Sequence of chain 1.A:
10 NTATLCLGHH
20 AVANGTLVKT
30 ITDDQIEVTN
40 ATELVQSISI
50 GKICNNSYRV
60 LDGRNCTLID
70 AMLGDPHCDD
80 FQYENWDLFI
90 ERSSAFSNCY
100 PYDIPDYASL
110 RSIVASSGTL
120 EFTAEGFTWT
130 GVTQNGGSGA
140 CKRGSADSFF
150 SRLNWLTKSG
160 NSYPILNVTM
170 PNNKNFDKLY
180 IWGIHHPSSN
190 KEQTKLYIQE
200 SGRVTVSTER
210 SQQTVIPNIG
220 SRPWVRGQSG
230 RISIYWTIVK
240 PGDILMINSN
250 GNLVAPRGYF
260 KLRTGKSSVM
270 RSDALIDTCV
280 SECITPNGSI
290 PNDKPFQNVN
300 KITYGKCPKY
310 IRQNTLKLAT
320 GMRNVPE

Sequence of chain 1.C:
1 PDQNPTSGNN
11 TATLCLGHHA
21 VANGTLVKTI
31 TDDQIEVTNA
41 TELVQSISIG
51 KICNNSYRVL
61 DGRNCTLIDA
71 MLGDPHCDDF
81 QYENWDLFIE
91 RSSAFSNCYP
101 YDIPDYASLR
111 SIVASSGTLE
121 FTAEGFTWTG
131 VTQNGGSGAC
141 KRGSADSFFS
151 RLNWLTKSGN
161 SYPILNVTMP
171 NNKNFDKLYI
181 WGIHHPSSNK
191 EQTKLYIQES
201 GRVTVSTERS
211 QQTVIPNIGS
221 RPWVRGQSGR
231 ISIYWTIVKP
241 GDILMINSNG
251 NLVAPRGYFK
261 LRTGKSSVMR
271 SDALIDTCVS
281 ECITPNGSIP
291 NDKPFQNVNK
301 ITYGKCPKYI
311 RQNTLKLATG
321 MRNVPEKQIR

Binding-site contacts:
Ligand atom C6 contacts residue TRP223 of chain 1.C at 4.3 Å (hydrophobic).
Ligand atom C6 contacts residue THR168 of chain 1.A at 3.5 Å.
Ligand atom C2 contacts residue TRP223 of chain 1.C at 3.9 Å (hydrophobic).
Ligand atom O7 contacts residue PRO222 of chain 1.C at 3.7 Å.
Ligand atom C5 contacts residue THR168 of chain 1.A at 4.5 Å.
Ligand atom O7 contacts residue ASN166 of chain 1.A at 3.2 Å (h-bond).
Ligand atom C1 contacts residue SER220 of chain 1.C at 3.7 Å.
Ligand atom C3 contacts residue ASN166 of chain 1.A at 4.0 Å.
Ligand atom C5 contacts residue ASN166 of chain 1.A at 3.7 Å.
Ligand atom C8 contacts residue SER220 of chain 1.C at 4.0 Å.
Ligand atom N2 contacts residue SER220 of chain 1.C at 3.6 Å (h-bond).
Ligand atom C1 contacts residue TRP223 of chain 1.C at 4.0 Å (hydrophobic).
Ligand atom O5 contacts residue ASN166 of chain 1.A at 2.4 Å (h-bond).
Ligand atom C8 contacts residue ILE243 of chain 1.A at 3.7 Å (hydrophobic).
Ligand atom N2 contacts residue ASN166 of chain 1.A at 3.1 Å (h-bond).
Ligand atom C7 contacts residue SER220 of chain 1.C at 4.2 Å.
Ligand atom C8 contacts residue MET245 of chain 1.A at 4.4 Å (hydrophobic).
Ligand atom O3 contacts residue TRP223 of chain 1.C at 3.7 Å.
Ligand atom C5 contacts residue TRP223 of chain 1.C at 4.4 Å (hydrophobic).
Ligand atom C1 contacts residue TRP223 of chain 1.C at 4.1 Å (hydrophobic).
Ligand atom C4 contacts residue TRP223 of chain 1.C at 3.9 Å (hydrophobic).
Ligand atom O7 contacts residue MET245 of chain 1.A at 4.1 Å.
Ligand atom O4 contacts residue TRP223 of chain 1.C at 3.2 Å.
Ligand atom C7 contacts residue TRP223 of chain 1.C at 4.3 Å (hydrophobic).
Ligand atom C6 contacts residue MET245 of chain 1.A at 3.8 Å (hydrophobic).
Ligand atom C8 contacts residue ASN166 of chain 1.A at 4.5 Å.
Ligand atom O7 contacts residue ARG221 of chain 1.C at 4.5 Å.
Ligand atom C2 contacts residue SER220 of chain 1.C at 4.2 Å.
Ligand atom C8 contacts residue SER187 of chain 1.C at 4.4 Å.
Ligand atom C4 contacts residue ASN166 of chain 1.A at 4.4 Å.
Ligand atom C3 contacts residue TRP223 of chain 1.C at 4.0 Å (hydrophobic).
Ligand atom C1 contacts residue ASN166 of chain 1.A at 1.5 Å.
Ligand atom C5 contacts residue TRP223 of chain 1.C at 4.2 Å (hydrophobic).
Ligand atom C7 contacts residue ASN166 of chain 1.A at 3.3 Å.
Ligand atom O6 contacts residue THR168 of chain 1.A at 3.1 Å.
Ligand atom O7 contacts residue TRP223 of chain 1.C at 3.2 Å (h-bond).
Ligand atom C2 contacts residue ASN166 of chain 1.A at 2.6 Å.
Ligand atom O6 contacts residue TRP223 of chain 1.C at 3.3 Å.
Ligand atom O5 contacts residue TRP223 of chain 1.C at 3.6 Å.
Ligand atom C5 contacts residue MET245 of chain 1.A at 4.0 Å (hydrophobic).

This protein binds this small molecule.
Small molecule (SMILES): CC(=O)N[C@H]1[C@H](O[C@H]2[C@H](O)[C@@H](NC(C)=O)CO[C@@H]2CO)O[C@H](CO)[C@@H](O[C@@H]2O[C@H](CO[C@H]3O[C@H](CO)[C@@H](O)[C@H](O)[C@@H]3O)[C@@H](O)[C@H](O)[C@@H]2O)[C@@H]1O